Sequence of chain 1.E:
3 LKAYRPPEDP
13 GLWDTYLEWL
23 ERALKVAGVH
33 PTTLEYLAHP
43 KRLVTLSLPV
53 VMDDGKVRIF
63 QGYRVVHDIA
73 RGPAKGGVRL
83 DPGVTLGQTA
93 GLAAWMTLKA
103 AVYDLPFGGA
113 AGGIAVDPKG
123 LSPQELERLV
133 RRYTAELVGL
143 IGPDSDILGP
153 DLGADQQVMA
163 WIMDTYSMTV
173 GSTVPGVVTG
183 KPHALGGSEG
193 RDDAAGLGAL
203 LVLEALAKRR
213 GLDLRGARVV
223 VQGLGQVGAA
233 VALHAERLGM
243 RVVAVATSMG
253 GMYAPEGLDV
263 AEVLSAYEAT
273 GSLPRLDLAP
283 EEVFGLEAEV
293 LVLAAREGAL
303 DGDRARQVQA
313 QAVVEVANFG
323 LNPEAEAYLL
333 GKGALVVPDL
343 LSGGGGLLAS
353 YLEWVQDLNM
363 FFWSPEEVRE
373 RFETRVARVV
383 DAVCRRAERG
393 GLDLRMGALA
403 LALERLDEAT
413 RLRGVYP

Binding-site contacts:
Ligand atom CA contacts residue TYR423 of chain 1.A at 3.2 Å (hydrophobic).
Ligand atom O contacts residue TYR423 of chain 1.A at 2.9 Å (h-bond).
Ligand atom OXT contacts residue ARG135 of chain 1.B at 2.8 Å (salt-bridge).
Ligand atom CG contacts residue ALA73 of chain 1.A at 4.5 Å (hydrophobic).
Ligand atom CD1 contacts residue ASP166 of chain 1.E at 4.3 Å.
Ligand atom CD1 contacts residue MET170 of chain 1.E at 4.4 Å (hydrophobic).
Ligand atom CD2 contacts residue ALA73 of chain 1.A at 3.5 Å (hydrophobic).
Ligand atom C contacts residue TYR423 of chain 1.A at 3.2 Å (hydrophobic).
Ligand atom CD2 contacts residue ARG417 of chain 1.A at 3.7 Å.
Ligand atom C contacts residue GLY421 of chain 1.A at 4.1 Å.
Ligand atom OXT contacts residue TYR423 of chain 1.A at 4.1 Å.
Ligand atom N contacts residue MET170 of chain 1.E at 3.8 Å.
Ligand atom C contacts residue MET170 of chain 1.E at 4.2 Å (hydrophobic).
Ligand atom C contacts residue ARG135 of chain 1.B at 3.3 Å.
Ligand atom O contacts residue ARG135 of chain 1.B at 2.8 Å (salt-bridge).
Ligand atom CB contacts residue ASP166 of chain 1.E at 3.6 Å.
Ligand atom N contacts residue LEU422 of chain 1.A at 4.2 Å.
Ligand atom N contacts residue TYR423 of chain 1.A at 2.6 Å (h-bond).
Ligand atom O contacts residue PRO424 of chain 1.A at 4.4 Å.
Ligand atom CB contacts residue ARG420 of chain 1.A at 4.4 Å.
Ligand atom CD1 contacts residue ALA73 of chain 1.A at 4.0 Å (hydrophobic).
Ligand atom CB contacts residue GLY421 of chain 1.A at 3.4 Å.
Ligand atom O contacts residue GLY421 of chain 1.A at 4.0 Å.
Ligand atom OXT contacts residue MET170 of chain 1.E at 4.3 Å.
Ligand atom CD1 contacts residue THR72 of chain 1.A at 3.7 Å.
Ligand atom CA contacts residue ASP166 of chain 1.E at 3.6 Å.
Ligand atom CA contacts residue MET170 of chain 1.E at 3.8 Å (hydrophobic).
Ligand atom N contacts residue GLY421 of chain 1.A at 3.1 Å (h-bond).
Ligand atom CA contacts residue GLY421 of chain 1.A at 3.7 Å.
Ligand atom CG contacts residue ARG420 of chain 1.A at 4.5 Å.
Ligand atom O contacts residue LEU422 of chain 1.A at 3.6 Å.
Ligand atom CD1 contacts residue ARG420 of chain 1.A at 3.4 Å.
Ligand atom CB contacts residue ARG417 of chain 1.A at 4.4 Å.
Ligand atom N contacts residue ASP166 of chain 1.E at 2.9 Å (salt-bridge).

Sequence of chain 1.A:
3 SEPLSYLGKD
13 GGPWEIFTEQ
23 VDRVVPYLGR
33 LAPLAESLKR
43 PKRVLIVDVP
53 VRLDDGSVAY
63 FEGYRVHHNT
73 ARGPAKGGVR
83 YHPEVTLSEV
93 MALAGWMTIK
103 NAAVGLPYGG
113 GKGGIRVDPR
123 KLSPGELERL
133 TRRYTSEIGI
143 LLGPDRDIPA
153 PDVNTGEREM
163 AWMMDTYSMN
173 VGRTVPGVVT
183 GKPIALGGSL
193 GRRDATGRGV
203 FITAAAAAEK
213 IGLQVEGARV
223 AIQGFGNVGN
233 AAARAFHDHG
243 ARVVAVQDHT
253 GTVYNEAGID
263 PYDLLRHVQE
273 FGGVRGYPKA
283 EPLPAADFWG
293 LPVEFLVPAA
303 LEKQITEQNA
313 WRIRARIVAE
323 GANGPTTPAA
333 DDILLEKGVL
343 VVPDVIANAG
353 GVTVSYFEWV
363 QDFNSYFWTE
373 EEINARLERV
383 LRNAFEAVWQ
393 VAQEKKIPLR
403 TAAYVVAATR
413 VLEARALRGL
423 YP

A small-molecule ligand and the protein it binds are described below.
Small molecule (SMILES): CC(C)C[C@H](N)C(=O)O

Sequence of chain 1.B:
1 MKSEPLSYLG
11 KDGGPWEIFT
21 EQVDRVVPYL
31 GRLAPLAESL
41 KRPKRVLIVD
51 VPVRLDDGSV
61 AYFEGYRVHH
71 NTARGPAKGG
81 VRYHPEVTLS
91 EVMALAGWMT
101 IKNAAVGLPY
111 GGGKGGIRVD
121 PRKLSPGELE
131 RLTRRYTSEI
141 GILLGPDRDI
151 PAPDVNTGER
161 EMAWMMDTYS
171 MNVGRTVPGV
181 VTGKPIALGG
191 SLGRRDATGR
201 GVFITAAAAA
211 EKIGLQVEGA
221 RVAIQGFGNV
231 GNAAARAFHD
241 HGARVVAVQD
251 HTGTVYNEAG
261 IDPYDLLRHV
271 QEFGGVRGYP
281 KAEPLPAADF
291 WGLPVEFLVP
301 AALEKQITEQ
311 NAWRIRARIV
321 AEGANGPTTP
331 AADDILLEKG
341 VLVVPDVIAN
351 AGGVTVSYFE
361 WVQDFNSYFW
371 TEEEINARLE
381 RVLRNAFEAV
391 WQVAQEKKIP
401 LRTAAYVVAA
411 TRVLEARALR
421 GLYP